Binding-site contacts:
Ligand atom N04 contacts residue LEU88 of chain 1.A at 3.9 Å.
Ligand atom C08 contacts residue ASN44 of chain 1.A at 4.0 Å.
Ligand atom S14 contacts residue ASN42 of chain 1.A at 4.4 Å.
Ligand atom C09 contacts residue ASN44 of chain 1.A at 4.0 Å.
Ligand atom C06 contacts residue ARG45 of chain 1.A at 4.0 Å.
Ligand atom C09 contacts residue LYS41 of chain 1.A at 3.9 Å.
Ligand atom O15 contacts residue ASN90 of chain 1.A at 3.4 Å (h-bond).
Ligand atom N07 contacts residue ARG45 of chain 1.A at 4.3 Å.
Ligand atom C12 contacts residue ASN42 of chain 1.A at 4.2 Å.
Ligand atom C03 contacts residue LEU88 of chain 1.A at 4.1 Å (hydrophobic).
Ligand atom C02 contacts residue LEU88 of chain 1.A at 4.2 Å (hydrophobic).
Ligand atom N07 contacts residue LEU88 of chain 1.A at 4.5 Å.
Ligand atom C13 contacts residue ASN42 of chain 1.A at 4.3 Å.
Ligand atom C08 contacts residue LYS41 of chain 1.A at 4.2 Å.
Ligand atom C05 contacts residue ASN44 of chain 1.A at 4.0 Å.
Ligand atom C06 contacts residue ASN44 of chain 1.A at 3.6 Å.
Ligand atom O15 contacts residue ASN42 of chain 1.A at 3.3 Å.
Ligand atom C13 contacts residue LYS41 of chain 1.A at 4.3 Å.
Ligand atom C11 contacts residue LYS41 of chain 1.A at 3.7 Å.
Ligand atom C12 contacts residue LYS41 of chain 1.A at 4.2 Å.
Ligand atom C06 contacts residue LEU88 of chain 1.A at 4.2 Å (hydrophobic).
Ligand atom C10 contacts residue LYS41 of chain 1.A at 3.8 Å.
Ligand atom C05 contacts residue LEU88 of chain 1.A at 3.0 Å (hydrophobic).

The protein below binds the small molecule below.
Small molecule (SMILES): O=C1C[N@]2C[C@H](N1)c1ccccc1S2(=O)=O

Sequence of chain 1.A:
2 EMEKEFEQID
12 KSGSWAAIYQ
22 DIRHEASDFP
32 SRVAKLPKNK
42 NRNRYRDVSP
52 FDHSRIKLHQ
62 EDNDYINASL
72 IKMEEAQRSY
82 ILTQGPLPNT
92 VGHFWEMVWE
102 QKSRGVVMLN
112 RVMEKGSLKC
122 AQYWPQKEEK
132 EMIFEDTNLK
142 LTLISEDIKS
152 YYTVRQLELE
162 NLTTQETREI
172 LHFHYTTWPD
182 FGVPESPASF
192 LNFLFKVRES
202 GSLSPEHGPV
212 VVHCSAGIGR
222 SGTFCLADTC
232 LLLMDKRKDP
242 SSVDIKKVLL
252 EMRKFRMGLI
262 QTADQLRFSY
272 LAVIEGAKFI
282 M